Sequence of chain 1.A:
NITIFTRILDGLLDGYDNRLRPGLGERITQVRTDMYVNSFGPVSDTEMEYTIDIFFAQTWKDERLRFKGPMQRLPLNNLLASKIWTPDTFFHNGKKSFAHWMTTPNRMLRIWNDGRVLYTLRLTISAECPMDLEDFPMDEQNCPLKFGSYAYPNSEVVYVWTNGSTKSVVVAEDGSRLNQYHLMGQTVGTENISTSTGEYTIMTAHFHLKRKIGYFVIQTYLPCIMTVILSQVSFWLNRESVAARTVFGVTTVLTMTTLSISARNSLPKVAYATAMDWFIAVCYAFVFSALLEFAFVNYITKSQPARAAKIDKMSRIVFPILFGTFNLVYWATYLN

Binding-site contacts:
Ligand atom N3 contacts residue GLY161 of chain 1.A at 3.6 Å.
Ligand atom N1 contacts residue TYR213 of chain 1.A at 3.1 Å.
Ligand atom O contacts residue PHE68 of chain 1.E at 3.5 Å (h-bond).
Ligand atom C1 contacts residue ASP47 of chain 1.E at 3.7 Å.
Ligand atom O contacts residue THR133 of chain 1.E at 2.2 Å (h-bond).
Ligand atom N2 contacts residue SER162 of chain 1.A at 3.4 Å (h-bond).
Ligand atom N3 contacts residue PHE103 of chain 1.A at 3.1 Å.
Ligand atom C contacts residue THR133 of chain 1.E at 3.1 Å.
Ligand atom C6 contacts residue TYR49 of chain 1.E at 3.7 Å (hydrophobic).
Ligand atom C2 contacts residue ASP47 of chain 1.E at 3.8 Å.
Ligand atom N2 contacts residue ILE215 of chain 1.A at 3.1 Å.
Ligand atom N2 contacts residue PHE103 of chain 1.A at 3.4 Å.
Ligand atom C11 contacts residue TYR163 of chain 1.A at 3.6 Å (hydrophobic).
Ligand atom O2 contacts residue PHE68 of chain 1.E at 3.7 Å.
Ligand atom C11 contacts residue PHE103 of chain 1.A at 3.6 Å (hydrophobic).
Ligand atom C10 contacts residue SER162 of chain 1.A at 3.8 Å.
Ligand atom C contacts residue PHE68 of chain 1.E at 3.7 Å (hydrophobic).
Ligand atom C12 contacts residue TYR163 of chain 1.A at 3.1 Å (hydrophobic).
Ligand atom O contacts residue ALA70 of chain 1.E at 3.7 Å.
Ligand atom N1 contacts residue ILE206 of chain 1.A at 3.7 Å.
Ligand atom C11 contacts residue SER162 of chain 1.A at 3.0 Å.
Ligand atom C3 contacts residue THR133 of chain 1.E at 3.5 Å.
Ligand atom C4 contacts residue THR210 of chain 1.A at 3.7 Å.
Ligand atom C5 contacts residue THR210 of chain 1.A at 3.3 Å.
Ligand atom N5 contacts residue PHE68 of chain 1.E at 3.5 Å.
Ligand atom N5 contacts residue TYR163 of chain 1.A at 3.3 Å (h-bond).
Ligand atom C3 contacts residue PHE68 of chain 1.E at 3.8 Å (hydrophobic).
Ligand atom N1 contacts residue SER162 of chain 1.A at 3.7 Å.
Ligand atom C1 contacts residue SER209 of chain 1.A at 3.5 Å.
Ligand atom N1 contacts residue ILE215 of chain 1.A at 3.5 Å.
Ligand atom O1 contacts residue THR210 of chain 1.A at 3.3 Å.
Ligand atom C2 contacts residue PHE68 of chain 1.E at 3.5 Å (hydrophobic).
Ligand atom C14 contacts residue TYR163 of chain 1.A at 3.3 Å (hydrophobic).
Ligand atom N5 contacts residue THR133 of chain 1.E at 3.1 Å (h-bond).
Ligand atom O2 contacts residue HIS105 of chain 1.A at 2.9 Å (h-bond).
Ligand atom N3 contacts residue SER162 of chain 1.A at 3.7 Å.
Ligand atom C11 contacts residue TYR213 of chain 1.A at 3.4 Å (hydrophobic).
Ligand atom C14 contacts residue PHE68 of chain 1.E at 3.4 Å (hydrophobic).
Ligand atom N3 contacts residue ILE215 of chain 1.A at 3.1 Å.
Ligand atom C10 contacts residue TYR213 of chain 1.A at 3.6 Å (hydrophobic).

This protein binds this small molecule.
Small molecule (SMILES): CCOC(=O)c1ncn2c1CN(C)C(=O)c1cc(N=[N+]=[N-])ccc1-2

Sequence of chain 1.E:
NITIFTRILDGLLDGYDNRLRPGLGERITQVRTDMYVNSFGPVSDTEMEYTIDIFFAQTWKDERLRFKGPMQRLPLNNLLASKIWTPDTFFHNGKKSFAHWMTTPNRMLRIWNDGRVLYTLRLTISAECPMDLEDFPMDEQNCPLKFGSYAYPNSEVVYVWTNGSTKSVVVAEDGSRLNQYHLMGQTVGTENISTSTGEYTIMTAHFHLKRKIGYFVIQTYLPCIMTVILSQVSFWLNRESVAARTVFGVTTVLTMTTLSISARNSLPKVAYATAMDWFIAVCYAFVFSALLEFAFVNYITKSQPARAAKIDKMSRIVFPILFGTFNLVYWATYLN